Sequence of chain 16.C:
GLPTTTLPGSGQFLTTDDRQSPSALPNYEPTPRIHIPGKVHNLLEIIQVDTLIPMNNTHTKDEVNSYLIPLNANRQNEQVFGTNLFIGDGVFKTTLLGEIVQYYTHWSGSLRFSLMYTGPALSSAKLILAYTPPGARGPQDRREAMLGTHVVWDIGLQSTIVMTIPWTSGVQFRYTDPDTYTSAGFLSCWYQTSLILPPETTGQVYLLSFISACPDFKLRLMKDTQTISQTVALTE

Sequence of chain 16.A:
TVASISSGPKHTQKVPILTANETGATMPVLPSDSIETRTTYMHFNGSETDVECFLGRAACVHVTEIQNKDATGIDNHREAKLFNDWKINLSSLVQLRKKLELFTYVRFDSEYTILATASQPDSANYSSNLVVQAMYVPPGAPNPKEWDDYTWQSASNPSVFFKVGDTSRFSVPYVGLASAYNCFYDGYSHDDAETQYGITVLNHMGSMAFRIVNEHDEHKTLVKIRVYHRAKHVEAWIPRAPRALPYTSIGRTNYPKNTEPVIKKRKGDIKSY

Binding-site contacts:
Ligand atom C5C contacts residue TYR128 of chain 16.A at 3.5 Å (hydrophobic).
Ligand atom O1B contacts residue MET221 of chain 16.A at 3.4 Å.
Ligand atom C3B contacts residue MET221 of chain 16.A at 3.8 Å (hydrophobic).
Ligand atom C3C contacts residue VAL188 of chain 16.A at 3.3 Å (hydrophobic).
Ligand atom O1 contacts residue PHE186 of chain 16.A at 3.5 Å.
Ligand atom C6C contacts residue VAL191 of chain 16.A at 3.2 Å (hydrophobic).
Ligand atom C2B contacts residue MET221 of chain 16.A at 3.5 Å (hydrophobic).
Ligand atom C1B contacts residue MET221 of chain 16.A at 3.8 Å (hydrophobic).
Ligand atom C6B contacts residue TYR197 of chain 16.A at 3.6 Å (hydrophobic).
Ligand atom O1 contacts residue ALA24 of chain 16.C at 3.6 Å.
Ligand atom CM1 contacts residue SER107 of chain 16.A at 3.9 Å.
Ligand atom C5B contacts residue TYR197 of chain 16.A at 3.7 Å (hydrophobic).
Ligand atom C31 contacts residue ALA150 of chain 16.A at 3.5 Å (hydrophobic).
Ligand atom C3 contacts residue PRO174 of chain 16.A at 3.8 Å (hydrophobic).
Ligand atom O1 contacts residue TYR152 of chain 16.A at 3.9 Å.
Ligand atom C5 contacts residue TYR152 of chain 16.A at 3.8 Å (hydrophobic).
Ligand atom C7C contacts residue TYR197 of chain 16.A at 3.8 Å (hydrophobic).
Ligand atom N2 contacts residue ALA24 of chain 16.C at 3.4 Å.
Ligand atom C3 contacts residue PHE186 of chain 16.A at 3.8 Å (hydrophobic).
Ligand atom C4 contacts residue MET224 of chain 16.A at 3.8 Å (hydrophobic).
Ligand atom C31 contacts residue VAL176 of chain 16.A at 3.3 Å (hydrophobic).
Ligand atom N2 contacts residue PHE186 of chain 16.A at 3.7 Å.
Ligand atom N3A contacts residue ASN219 of chain 16.A at 3.0 Å (h-bond).
Ligand atom C4B contacts residue LEU106 of chain 16.A at 3.7 Å (hydrophobic).
Ligand atom C4 contacts residue PHE186 of chain 16.A at 3.6 Å (hydrophobic).
Ligand atom C6B contacts residue LEU106 of chain 16.A at 3.9 Å (hydrophobic).
Ligand atom C3C contacts residue TYR128 of chain 16.A at 3.9 Å (hydrophobic).
Ligand atom C2C contacts residue VAL188 of chain 16.A at 3.2 Å (hydrophobic).
Ligand atom O1 contacts residue VAL188 of chain 16.A at 3.8 Å.
Ligand atom C5B contacts residue LEU106 of chain 16.A at 3.5 Å (hydrophobic).
Ligand atom C5 contacts residue PHE186 of chain 16.A at 3.5 Å (hydrophobic).
Ligand atom C4 contacts residue TYR152 of chain 16.A at 3.9 Å (hydrophobic).
Ligand atom C4C contacts residue TYR152 of chain 16.A at 3.8 Å (hydrophobic).
Ligand atom C4A contacts residue ASN219 of chain 16.A at 3.5 Å.
Ligand atom C7C contacts residue TYR128 of chain 16.A at 3.6 Å (hydrophobic).
Ligand atom O1B contacts residue TYR128 of chain 16.A at 3.9 Å.
Ligand atom C31 contacts residue PRO174 of chain 16.A at 3.4 Å (hydrophobic).
Ligand atom C31 contacts residue SER175 of chain 16.A at 3.6 Å.
Ligand atom C5C contacts residue ILE104 of chain 16.A at 3.8 Å (hydrophobic).
Ligand atom C6C contacts residue MET221 of chain 16.A at 3.7 Å (hydrophobic).

This small molecule binds to this protein.
Small molecule (SMILES): Cc1cc(CCCCCCCOc2ccc(C3=N[C@@H](C)CO3)cc2)on1